Binding-site contacts:
Ligand atom CB contacts residue PRO177 of chain 1.A at 4.2 Å (hydrophobic).
Ligand atom N contacts residue SF41 of chain 1.N at 2.4 Å.
Ligand atom CB contacts residue LEU175 of chain 1.A at 4.0 Å (hydrophobic).
Ligand atom CB contacts residue GLY142 of chain 1.A at 3.4 Å.
Ligand atom CE contacts residue LEU95 of chain 1.A at 3.9 Å (hydrophobic).
Ligand atom N contacts residue ALA144 of chain 1.A at 4.0 Å.
Ligand atom CG contacts residue LEU175 of chain 1.A at 4.0 Å (hydrophobic).
Ligand atom C contacts residue SF41 of chain 1.N at 3.0 Å.
Ligand atom CB contacts residue SF41 of chain 1.N at 3.9 Å.
Ligand atom SD contacts residue SF41 of chain 1.N at 2.7 Å.
Ligand atom O contacts residue ARG212 of chain 1.A at 3.0 Å (salt-bridge).
Ligand atom CA contacts residue PRO177 of chain 1.A at 3.8 Å (hydrophobic).
Ligand atom OXT contacts residue ILE176 of chain 1.A at 3.5 Å (h-bond).
Ligand atom OXT contacts residue SF41 of chain 1.N at 4.2 Å.
Ligand atom N contacts residue GLY142 of chain 1.A at 3.1 Å (h-bond).
Ligand atom CE contacts residue THR141 of chain 1.A at 3.8 Å.
Ligand atom O contacts residue SF41 of chain 1.N at 2.3 Å.
Ligand atom O contacts residue PHE215 of chain 1.A at 3.9 Å.
Ligand atom CB contacts residue ILE176 of chain 1.A at 4.1 Å (hydrophobic).
Ligand atom CE contacts residue 5AD1 of chain 1.O at 4.0 Å.
Ligand atom OXT contacts residue PHE215 of chain 1.A at 3.6 Å.
Ligand atom CG contacts residue SF41 of chain 1.N at 3.7 Å.
Ligand atom OXT contacts residue HIS199 of chain 1.A at 4.0 Å.
Ligand atom CA contacts residue GLY142 of chain 1.A at 3.7 Å.
Ligand atom CE contacts residue ILE110 of chain 1.A at 4.1 Å (hydrophobic).
Ligand atom C contacts residue ILE176 of chain 1.A at 4.2 Å (hydrophobic).
Ligand atom CA contacts residue SF41 of chain 1.N at 3.2 Å.
Ligand atom SD contacts residue 5AD1 of chain 1.O at 3.7 Å.
Ligand atom C contacts residue PHE215 of chain 1.A at 3.9 Å (hydrophobic).
Ligand atom C contacts residue PRO177 of chain 1.A at 3.9 Å (hydrophobic).
Ligand atom C contacts residue ARG212 of chain 1.A at 3.6 Å.
Ligand atom N contacts residue VAL143 of chain 1.A at 4.1 Å.
Ligand atom CB contacts residue THR141 of chain 1.A at 3.2 Å.
Ligand atom CE contacts residue GLY142 of chain 1.A at 3.4 Å.
Ligand atom OXT contacts residue ARG212 of chain 1.A at 3.0 Å (salt-bridge).
Ligand atom CG contacts residue 5AD1 of chain 1.O at 3.5 Å.
Ligand atom CG contacts residue THR141 of chain 1.A at 3.4 Å.
Ligand atom CA contacts residue ILE176 of chain 1.A at 4.1 Å (hydrophobic).
Ligand atom OXT contacts residue PRO177 of chain 1.A at 3.3 Å.
Ligand atom CE contacts residue SF41 of chain 1.N at 3.5 Å.

Sequence of chain 1.A:
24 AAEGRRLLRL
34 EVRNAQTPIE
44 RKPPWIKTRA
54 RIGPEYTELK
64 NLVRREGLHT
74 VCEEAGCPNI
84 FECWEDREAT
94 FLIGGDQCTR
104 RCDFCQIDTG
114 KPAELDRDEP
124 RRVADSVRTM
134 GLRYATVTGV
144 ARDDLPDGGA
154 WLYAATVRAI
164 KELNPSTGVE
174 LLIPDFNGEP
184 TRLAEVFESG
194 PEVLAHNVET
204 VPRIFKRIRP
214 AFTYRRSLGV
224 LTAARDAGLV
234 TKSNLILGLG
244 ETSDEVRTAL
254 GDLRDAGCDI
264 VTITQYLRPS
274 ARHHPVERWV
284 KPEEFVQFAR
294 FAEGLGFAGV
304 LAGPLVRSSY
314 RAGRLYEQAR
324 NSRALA

This small molecule binds to this protein.
Small molecule (SMILES): CSCC[C@H](N)C(=O)O